A small-molecule ligand and the protein it binds are described below.
Small molecule (SMILES): CC(=O)N[C@H]1[C@H](O[C@H]2[C@H](O[C@@H]3O[C@@H](C)[C@@H](O)[C@@H](O)[C@@H]3O)[C@@H](NC(C)=O)CO[C@@H]2CO)O[C@H](CO)[C@@H](O[C@@H]2O[C@H](CO)[C@@H](O)[C@H](O)[C@@H]2O[C@@H]2OC[C@@H](O)[C@H](O)[C@H]2O)[C@@H]1O

Binding-site contacts:
Ligand atom C4 contacts residue ASN265 of chain 2.A at 4.3 Å.
Ligand atom C8 contacts residue SER363 of chain 2.A at 4.2 Å.
Ligand atom C1 contacts residue ASN265 of chain 2.A at 1.8 Å.
Ligand atom C2 contacts residue ASN265 of chain 2.A at 2.7 Å.
Ligand atom C8 contacts residue ALA362 of chain 2.A at 3.7 Å (hydrophobic).
Ligand atom N2 contacts residue ASN265 of chain 2.A at 3.0 Å (h-bond).
Ligand atom C6 contacts residue ASP268 of chain 2.A at 4.3 Å.
Ligand atom C5 contacts residue ASN265 of chain 2.A at 3.8 Å.
Ligand atom C6 contacts residue THR267 of chain 2.A at 4.3 Å.
Ligand atom C3 contacts residue ASN265 of chain 2.A at 4.0 Å.
Ligand atom O5 contacts residue THR267 of chain 2.A at 4.2 Å.
Ligand atom C7 contacts residue ASN265 of chain 2.A at 3.6 Å.
Ligand atom O7 contacts residue ALA362 of chain 2.A at 3.6 Å.
Ligand atom O7 contacts residue ASN265 of chain 2.A at 3.8 Å.
Ligand atom C5 contacts residue THR267 of chain 2.A at 4.1 Å.
Ligand atom O6 contacts residue ASP268 of chain 2.A at 4.4 Å.
Ligand atom C1 contacts residue THR267 of chain 2.A at 3.9 Å.
Ligand atom C7 contacts residue ALA362 of chain 2.A at 3.8 Å (hydrophobic).
Ligand atom O5 contacts residue ASP268 of chain 2.A at 3.6 Å.
Ligand atom O5 contacts residue ASN265 of chain 2.A at 2.4 Å (h-bond).

Sequence of chain 2.A:
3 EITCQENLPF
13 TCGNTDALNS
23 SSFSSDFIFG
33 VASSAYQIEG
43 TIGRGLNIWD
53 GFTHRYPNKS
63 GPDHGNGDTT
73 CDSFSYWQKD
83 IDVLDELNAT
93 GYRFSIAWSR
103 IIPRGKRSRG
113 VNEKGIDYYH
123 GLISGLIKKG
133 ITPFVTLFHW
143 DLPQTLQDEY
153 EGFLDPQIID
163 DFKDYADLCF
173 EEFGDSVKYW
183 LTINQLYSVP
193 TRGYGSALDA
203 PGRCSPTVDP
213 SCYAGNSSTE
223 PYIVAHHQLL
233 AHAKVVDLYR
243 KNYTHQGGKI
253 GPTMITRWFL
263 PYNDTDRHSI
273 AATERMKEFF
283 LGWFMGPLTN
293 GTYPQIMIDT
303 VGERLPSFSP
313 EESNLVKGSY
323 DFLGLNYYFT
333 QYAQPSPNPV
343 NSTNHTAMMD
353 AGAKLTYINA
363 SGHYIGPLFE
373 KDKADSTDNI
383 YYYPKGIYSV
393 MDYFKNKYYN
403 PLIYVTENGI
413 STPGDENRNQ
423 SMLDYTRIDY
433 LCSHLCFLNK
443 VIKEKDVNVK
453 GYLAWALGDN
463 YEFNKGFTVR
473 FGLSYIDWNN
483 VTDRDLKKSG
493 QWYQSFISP